Sequence of chain 1.CA:
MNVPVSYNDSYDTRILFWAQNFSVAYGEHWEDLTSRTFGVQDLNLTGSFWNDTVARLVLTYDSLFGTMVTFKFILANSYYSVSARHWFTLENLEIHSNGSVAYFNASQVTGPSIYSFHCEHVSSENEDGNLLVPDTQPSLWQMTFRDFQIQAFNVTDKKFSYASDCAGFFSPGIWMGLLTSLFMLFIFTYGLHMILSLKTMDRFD

Binding-site contacts:
Ligand atom C1 contacts residue ASN271 of chain 1.CA at 1.4 Å.
Ligand atom C5 contacts residue ARG396 of chain 1.CA at 4.4 Å.
Ligand atom N2 contacts residue ASN271 of chain 1.CA at 2.8 Å (h-bond).
Ligand atom C3 contacts residue ASP282 of chain 1.CA at 4.2 Å.
Ligand atom C2 contacts residue ASN271 of chain 1.CA at 2.4 Å.
Ligand atom C4 contacts residue ASP282 of chain 1.CA at 3.4 Å.
Ligand atom C7 contacts residue ASN271 of chain 1.CA at 3.9 Å.
Ligand atom O6 contacts residue ARG396 of chain 1.CA at 4.4 Å.
Ligand atom C1 contacts residue ASP282 of chain 1.CA at 4.2 Å.
Ligand atom O5 contacts residue ASP282 of chain 1.CA at 3.3 Å (salt-bridge).
Ligand atom C4 contacts residue ASN271 of chain 1.CA at 4.2 Å.
Ligand atom C6 contacts residue THR284 of chain 1.CA at 4.0 Å.
Ligand atom C2 contacts residue ASP282 of chain 1.CA at 4.0 Å.
Ligand atom C5 contacts residue ASN271 of chain 1.CA at 3.7 Å.
Ligand atom C1 contacts residue ARG396 of chain 1.CA at 4.3 Å.
Ligand atom C3 contacts residue ASN271 of chain 1.CA at 3.8 Å.
Ligand atom C6 contacts residue ASP282 of chain 1.CA at 3.7 Å.
Ligand atom O5 contacts residue ASN271 of chain 1.CA at 2.4 Å (h-bond).
Ligand atom C5 contacts residue ASP282 of chain 1.CA at 3.7 Å.
Ligand atom O4 contacts residue ASP282 of chain 1.CA at 4.4 Å.

A protein and the small-molecule ligand that binds it are described below.
Small molecule (SMILES): CC(=O)N[C@@H]1[C@@H](O)[C@H](O)[C@@H](CO)O[C@H]1O